Binding-site contacts:
Ligand atom C contacts residue GLU19 of chain 2.A at 2.8 Å.
Ligand atom NH2 contacts residue GLY59 of chain 2.A at 3.4 Å (h-bond).
Ligand atom CD1 contacts residue V2K1 of chain 2.D at 3.4 Å.
Ligand atom CB contacts residue ASN55 of chain 2.A at 3.1 Å.
Ligand atom N contacts residue ASN231 of chain 2.A at 3.0 Å (h-bond).
Ligand atom CD1 contacts residue V2N1 of chain 2.C at 3.5 Å.
Ligand atom CG2 contacts residue V2N1 of chain 2.C at 3.6 Å.
Ligand atom N contacts residue GLU19 of chain 2.A at 2.5 Å (salt-bridge).
Ligand atom CB contacts residue TRP235 of chain 2.A at 3.5 Å (hydrophobic).
Ligand atom OG contacts residue ASN47 of chain 2.A at 3.4 Å.
Ligand atom N contacts residue VAL51 of chain 2.A at 3.5 Å.
Ligand atom CA contacts residue ASN55 of chain 2.A at 3.2 Å.
Ligand atom CB contacts residue ASN231 of chain 2.A at 2.9 Å.
Ligand atom C contacts residue GLU187 of chain 2.A at 3.6 Å.
Ligand atom O3P contacts residue ARG134 of chain 2.A at 2.9 Å (salt-bridge).
Ligand atom C contacts residue GLU19 of chain 2.A at 3.5 Å.
Ligand atom CB contacts residue ASN180 of chain 2.A at 3.3 Å.
Ligand atom O1P contacts residue ARG61 of chain 2.A at 2.9 Å (salt-bridge).
Ligand atom CA contacts residue ASN180 of chain 2.A at 3.4 Å.
Ligand atom O contacts residue GLU19 of chain 2.A at 3.2 Å (salt-bridge).
Ligand atom NE contacts residue ASN55 of chain 2.A at 3.0 Å (h-bond).
Ligand atom O contacts residue ASN231 of chain 2.A at 2.9 Å (h-bond).
Ligand atom O contacts residue VAL183 of chain 2.A at 3.6 Å.
Ligand atom C contacts residue ASN55 of chain 2.A at 3.4 Å.
Ligand atom NH2 contacts residue ASN55 of chain 2.A at 3.0 Å (h-bond).
Ligand atom N contacts residue ASN180 of chain 2.A at 2.9 Å (h-bond).
Ligand atom O contacts residue GLU187 of chain 2.A at 3.1 Å (salt-bridge).
Ligand atom CA contacts residue GLU187 of chain 2.A at 3.4 Å.
Ligand atom O2P contacts residue ARG134 of chain 2.A at 2.8 Å (salt-bridge).
Ligand atom O2P contacts residue ARG61 of chain 2.A at 2.9 Å (salt-bridge).
Ligand atom O contacts residue ASN55 of chain 2.A at 2.9 Å (h-bond).
Ligand atom CB contacts residue VAL51 of chain 2.A at 3.3 Å (hydrophobic).
Ligand atom CG contacts residue ASN55 of chain 2.A at 3.5 Å.
Ligand atom CA contacts residue GLU19 of chain 2.A at 3.1 Å.
Ligand atom O3P contacts residue TYR135 of chain 2.A at 2.6 Å (h-bond).
Ligand atom N contacts residue GLU187 of chain 2.A at 2.4 Å (salt-bridge).
Ligand atom N contacts residue LEU179 of chain 2.A at 3.5 Å.
Ligand atom O contacts residue VAL51 of chain 2.A at 3.6 Å.
Ligand atom CB contacts residue LEU234 of chain 2.A at 3.5 Å (hydrophobic).
Ligand atom O contacts residue LEU48 of chain 2.A at 3.5 Å.

Sequence of chain 2.A:
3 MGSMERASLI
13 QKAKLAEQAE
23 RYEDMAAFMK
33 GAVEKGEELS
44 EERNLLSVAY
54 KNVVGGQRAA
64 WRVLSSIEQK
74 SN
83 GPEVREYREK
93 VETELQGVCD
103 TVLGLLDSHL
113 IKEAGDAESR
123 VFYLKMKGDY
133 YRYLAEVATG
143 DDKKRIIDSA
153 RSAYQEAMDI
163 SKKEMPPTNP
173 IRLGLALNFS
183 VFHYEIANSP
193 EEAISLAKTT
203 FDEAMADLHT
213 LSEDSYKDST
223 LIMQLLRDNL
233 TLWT

This protein binds this small molecule.
Small molecule (SMILES): CC[C@H](C)[C@H](NC(=O)[C@H](COP(=O)(O)O)NC(=O)CNC(=O)[C@H](C)N)C(=O)N1CCC[C@H]1C(=O)NCC(=O)N[C@@H](CCCN=C(N)N)C(=O)N[C@@H](C)C(=O)N[C@H](C=O)CO